Sequence of chain 46.H:
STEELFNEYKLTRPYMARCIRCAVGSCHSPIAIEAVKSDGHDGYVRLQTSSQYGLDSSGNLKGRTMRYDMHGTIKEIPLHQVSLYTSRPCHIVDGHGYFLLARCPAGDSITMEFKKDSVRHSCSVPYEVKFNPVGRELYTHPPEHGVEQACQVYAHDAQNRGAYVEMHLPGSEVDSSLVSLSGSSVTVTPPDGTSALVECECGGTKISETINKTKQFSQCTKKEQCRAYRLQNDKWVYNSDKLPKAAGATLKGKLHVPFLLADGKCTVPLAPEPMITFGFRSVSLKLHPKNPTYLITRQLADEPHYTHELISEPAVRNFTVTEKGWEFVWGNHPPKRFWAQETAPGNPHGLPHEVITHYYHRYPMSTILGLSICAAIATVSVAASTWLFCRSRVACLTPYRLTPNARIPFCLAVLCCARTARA

This protein binds this small molecule.
Small molecule (SMILES): CC(=O)N[C@@H]1[C@@H](O)[C@H](O)[C@@H](CO)O[C@H]1O

Binding-site contacts:
Ligand atom C6 contacts residue ASN318 of chain 46.H at 3.2 Å.
Ligand atom O6 contacts residue SER284 of chain 46.H at 2.6 Å (h-bond).
Ligand atom O6 contacts residue ASN318 of chain 46.H at 2.6 Å (h-bond).
Ligand atom C6 contacts residue SER284 of chain 46.H at 3.5 Å.